Binding-site contacts:
Ligand atom C5 contacts residue ASN689 of chain 1.C at 3.7 Å.
Ligand atom O7 contacts residue ASN689 of chain 1.C at 4.3 Å.
Ligand atom N2 contacts residue ASN689 of chain 1.C at 2.9 Å (h-bond).
Ligand atom O6 contacts residue ILE774 of chain 1.B at 3.4 Å.
Ligand atom C3 contacts residue ASN689 of chain 1.C at 3.8 Å.
Ligand atom O5 contacts residue ASN689 of chain 1.C at 2.4 Å (h-bond).
Ligand atom C4 contacts residue ASN689 of chain 1.C at 4.2 Å.
Ligand atom C1 contacts residue TYR776 of chain 1.B at 4.3 Å (hydrophobic).
Ligand atom C7 contacts residue ASN689 of chain 1.C at 3.8 Å.
Ligand atom O5 contacts residue ILE774 of chain 1.B at 4.5 Å.
Ligand atom C7 contacts residue TYR776 of chain 1.B at 4.0 Å (hydrophobic).
Ligand atom O5 contacts residue TYR776 of chain 1.B at 4.3 Å.
Ligand atom N2 contacts residue TYR776 of chain 1.B at 4.3 Å.
Ligand atom C2 contacts residue TYR776 of chain 1.B at 4.1 Å (hydrophobic).
Ligand atom C6 contacts residue ILE774 of chain 1.B at 3.8 Å (hydrophobic).
Ligand atom C2 contacts residue ASN689 of chain 1.C at 2.5 Å.
Ligand atom C1 contacts residue ASN689 of chain 1.C at 1.4 Å.
Ligand atom O7 contacts residue TYR776 of chain 1.B at 3.4 Å.

Sequence of chain 1.C:
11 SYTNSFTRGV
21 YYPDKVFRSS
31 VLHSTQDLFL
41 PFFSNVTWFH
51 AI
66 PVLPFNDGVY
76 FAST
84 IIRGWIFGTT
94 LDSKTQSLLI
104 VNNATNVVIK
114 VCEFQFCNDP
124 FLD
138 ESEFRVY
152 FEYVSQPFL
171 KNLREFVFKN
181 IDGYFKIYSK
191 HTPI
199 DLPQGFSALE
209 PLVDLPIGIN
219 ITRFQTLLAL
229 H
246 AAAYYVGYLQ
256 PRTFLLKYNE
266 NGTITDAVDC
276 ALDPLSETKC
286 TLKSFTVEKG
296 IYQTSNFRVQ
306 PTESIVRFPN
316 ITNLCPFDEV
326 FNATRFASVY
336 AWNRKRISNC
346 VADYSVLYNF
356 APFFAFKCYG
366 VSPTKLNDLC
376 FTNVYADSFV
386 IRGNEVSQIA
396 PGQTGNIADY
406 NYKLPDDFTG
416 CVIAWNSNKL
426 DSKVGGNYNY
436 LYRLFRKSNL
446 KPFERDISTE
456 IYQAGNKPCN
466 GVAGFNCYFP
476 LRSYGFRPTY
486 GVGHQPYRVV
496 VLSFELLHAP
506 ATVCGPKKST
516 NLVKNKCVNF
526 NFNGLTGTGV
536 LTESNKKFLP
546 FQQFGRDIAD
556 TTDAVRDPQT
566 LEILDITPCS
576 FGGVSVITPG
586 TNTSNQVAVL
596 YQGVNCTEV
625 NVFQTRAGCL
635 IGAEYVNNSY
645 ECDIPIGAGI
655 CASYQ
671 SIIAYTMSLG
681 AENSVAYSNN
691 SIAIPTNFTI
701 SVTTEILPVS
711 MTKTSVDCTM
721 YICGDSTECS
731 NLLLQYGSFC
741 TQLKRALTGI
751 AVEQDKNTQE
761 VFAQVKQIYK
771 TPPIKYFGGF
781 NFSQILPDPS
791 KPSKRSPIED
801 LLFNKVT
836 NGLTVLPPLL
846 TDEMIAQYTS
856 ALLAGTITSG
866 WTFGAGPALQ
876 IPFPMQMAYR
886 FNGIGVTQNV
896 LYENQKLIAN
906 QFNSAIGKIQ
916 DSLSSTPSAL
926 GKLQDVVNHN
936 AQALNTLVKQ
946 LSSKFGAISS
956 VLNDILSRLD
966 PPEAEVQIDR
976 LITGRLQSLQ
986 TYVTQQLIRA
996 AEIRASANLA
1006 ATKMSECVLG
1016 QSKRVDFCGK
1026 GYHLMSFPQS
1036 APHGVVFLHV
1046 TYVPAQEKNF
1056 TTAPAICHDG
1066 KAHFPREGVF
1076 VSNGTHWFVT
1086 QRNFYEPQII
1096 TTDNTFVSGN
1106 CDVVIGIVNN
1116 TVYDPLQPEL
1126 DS

The small molecule below binds the protein below.
Small molecule (SMILES): CC(=O)N[C@@H]1[C@@H](O)[C@H](O)[C@@H](CO)O[C@H]1O

Sequence of chain 1.B:
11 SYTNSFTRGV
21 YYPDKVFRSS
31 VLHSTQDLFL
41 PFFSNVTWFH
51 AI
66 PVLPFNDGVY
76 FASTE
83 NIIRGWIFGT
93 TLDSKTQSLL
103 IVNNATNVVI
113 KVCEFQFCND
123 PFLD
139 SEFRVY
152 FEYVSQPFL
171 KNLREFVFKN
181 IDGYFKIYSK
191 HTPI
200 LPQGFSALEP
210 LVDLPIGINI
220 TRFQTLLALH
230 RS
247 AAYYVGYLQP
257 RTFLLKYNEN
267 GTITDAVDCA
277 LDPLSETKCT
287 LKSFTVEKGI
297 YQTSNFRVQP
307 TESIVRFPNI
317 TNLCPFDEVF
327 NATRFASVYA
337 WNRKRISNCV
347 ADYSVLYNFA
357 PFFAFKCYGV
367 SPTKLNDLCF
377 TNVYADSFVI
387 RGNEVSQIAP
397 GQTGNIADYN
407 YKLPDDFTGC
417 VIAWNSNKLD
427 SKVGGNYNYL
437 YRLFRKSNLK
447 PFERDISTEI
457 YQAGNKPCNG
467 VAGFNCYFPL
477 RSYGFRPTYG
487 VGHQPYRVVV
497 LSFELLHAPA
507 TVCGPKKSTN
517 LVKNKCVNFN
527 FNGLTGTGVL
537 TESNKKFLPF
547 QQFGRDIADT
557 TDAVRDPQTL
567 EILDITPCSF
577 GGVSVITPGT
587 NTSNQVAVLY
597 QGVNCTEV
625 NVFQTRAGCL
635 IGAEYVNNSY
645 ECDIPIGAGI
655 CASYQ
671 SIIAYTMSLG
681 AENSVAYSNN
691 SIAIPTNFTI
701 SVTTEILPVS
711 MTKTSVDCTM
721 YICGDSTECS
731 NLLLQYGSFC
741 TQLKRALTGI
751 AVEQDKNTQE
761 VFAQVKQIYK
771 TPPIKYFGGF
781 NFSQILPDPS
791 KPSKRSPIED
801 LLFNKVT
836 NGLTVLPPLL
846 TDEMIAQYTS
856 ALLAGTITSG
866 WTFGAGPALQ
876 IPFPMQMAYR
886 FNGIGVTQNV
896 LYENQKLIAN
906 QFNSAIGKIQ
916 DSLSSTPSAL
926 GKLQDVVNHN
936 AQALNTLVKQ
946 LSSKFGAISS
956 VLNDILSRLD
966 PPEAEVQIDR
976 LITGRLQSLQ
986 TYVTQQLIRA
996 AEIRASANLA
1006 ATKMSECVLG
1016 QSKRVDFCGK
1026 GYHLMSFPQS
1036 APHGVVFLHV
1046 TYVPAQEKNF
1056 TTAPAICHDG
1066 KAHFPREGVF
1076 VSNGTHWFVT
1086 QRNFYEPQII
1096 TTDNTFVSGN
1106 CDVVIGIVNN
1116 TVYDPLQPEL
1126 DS